Sequence of chain 1.R:
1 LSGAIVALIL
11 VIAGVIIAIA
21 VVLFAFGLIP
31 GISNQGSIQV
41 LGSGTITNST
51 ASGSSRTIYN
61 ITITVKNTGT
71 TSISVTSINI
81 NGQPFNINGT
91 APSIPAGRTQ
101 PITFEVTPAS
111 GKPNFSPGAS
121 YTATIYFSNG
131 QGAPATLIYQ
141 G

Binding-site contacts:
Ligand atom C7 contacts residue SER54 of chain 1.R at 4.4 Å.
Ligand atom C7 contacts residue THR57 of chain 1.R at 4.0 Å.
Ligand atom C8 contacts residue ARG56 of chain 1.R at 4.3 Å.
Ligand atom O7 contacts residue TYR59 of chain 1.R at 2.3 Å (h-bond).
Ligand atom C6 contacts residue THR50 of chain 1.R at 3.6 Å.
Ligand atom C5 contacts residue THR50 of chain 1.R at 3.8 Å.
Ligand atom C1 contacts residue THR50 of chain 1.R at 4.4 Å.
Ligand atom N2 contacts residue TYR59 of chain 1.R at 4.5 Å.
Ligand atom O6 contacts residue THR50 of chain 1.R at 4.5 Å.
Ligand atom N2 contacts residue ASN48 of chain 1.R at 2.9 Å (h-bond).
Ligand atom C1 contacts residue ASN48 of chain 1.R at 1.4 Å.
Ligand atom C7 contacts residue TYR139 of chain 1.R at 3.6 Å (hydrophobic).
Ligand atom C8 contacts residue THR57 of chain 1.R at 3.9 Å.
Ligand atom C8 contacts residue PHE115 of chain 1.R at 4.0 Å (hydrophobic).
Ligand atom C8 contacts residue TYR139 of chain 1.R at 3.3 Å (hydrophobic).
Ligand atom O7 contacts residue ASN48 of chain 1.R at 3.7 Å.
Ligand atom C7 contacts residue ASN48 of chain 1.R at 3.5 Å.
Ligand atom C7 contacts residue TYR59 of chain 1.R at 3.4 Å (hydrophobic).
Ligand atom O1S6 contacts residue GLY53 of chain 1.R at 3.9 Å.
Ligand atom C8 contacts residue SER54 of chain 1.R at 3.0 Å.
Ligand atom O5 contacts residue ASN48 of chain 1.R at 2.4 Å (h-bond).
Ligand atom C2 contacts residue ASN48 of chain 1.R at 2.4 Å.
Ligand atom C8 contacts residue TYR59 of chain 1.R at 3.9 Å (hydrophobic).
Ligand atom C8 contacts residue SER55 of chain 1.R at 3.2 Å.
Ligand atom C7 contacts residue SER55 of chain 1.R at 4.3 Å.
Ligand atom C1 contacts residue TYR139 of chain 1.R at 4.5 Å (hydrophobic).
Ligand atom O7 contacts residue TYR139 of chain 1.R at 4.3 Å.
Ligand atom O7 contacts residue THR57 of chain 1.R at 3.8 Å.
Ligand atom N2 contacts residue TYR139 of chain 1.R at 3.7 Å.
Ligand atom C5 contacts residue ASN48 of chain 1.R at 3.7 Å.
Ligand atom C4 contacts residue ASN48 of chain 1.R at 4.2 Å.
Ligand atom C8 contacts residue THR50 of chain 1.R at 4.4 Å.
Ligand atom O5 contacts residue THR50 of chain 1.R at 3.8 Å.
Ligand atom O7 contacts residue LYS112 of chain 1.R at 4.2 Å.
Ligand atom C3 contacts residue ASN48 of chain 1.R at 3.8 Å.

A small-molecule ligand and the protein it binds are described below.
Small molecule (SMILES): CC(=O)N[C@H]1[C@H](O[C@H]2[C@H](O)[C@@H](NC(C)=O)CO[C@@H]2CO)O[C@H](CO)[C@@H](O)[C@@H]1O[C@@H]1O[C@H](CS(=O)(=O)O)[C@@H](O)[C@H](O)[C@H]1O